Sequence of chain 1.A:
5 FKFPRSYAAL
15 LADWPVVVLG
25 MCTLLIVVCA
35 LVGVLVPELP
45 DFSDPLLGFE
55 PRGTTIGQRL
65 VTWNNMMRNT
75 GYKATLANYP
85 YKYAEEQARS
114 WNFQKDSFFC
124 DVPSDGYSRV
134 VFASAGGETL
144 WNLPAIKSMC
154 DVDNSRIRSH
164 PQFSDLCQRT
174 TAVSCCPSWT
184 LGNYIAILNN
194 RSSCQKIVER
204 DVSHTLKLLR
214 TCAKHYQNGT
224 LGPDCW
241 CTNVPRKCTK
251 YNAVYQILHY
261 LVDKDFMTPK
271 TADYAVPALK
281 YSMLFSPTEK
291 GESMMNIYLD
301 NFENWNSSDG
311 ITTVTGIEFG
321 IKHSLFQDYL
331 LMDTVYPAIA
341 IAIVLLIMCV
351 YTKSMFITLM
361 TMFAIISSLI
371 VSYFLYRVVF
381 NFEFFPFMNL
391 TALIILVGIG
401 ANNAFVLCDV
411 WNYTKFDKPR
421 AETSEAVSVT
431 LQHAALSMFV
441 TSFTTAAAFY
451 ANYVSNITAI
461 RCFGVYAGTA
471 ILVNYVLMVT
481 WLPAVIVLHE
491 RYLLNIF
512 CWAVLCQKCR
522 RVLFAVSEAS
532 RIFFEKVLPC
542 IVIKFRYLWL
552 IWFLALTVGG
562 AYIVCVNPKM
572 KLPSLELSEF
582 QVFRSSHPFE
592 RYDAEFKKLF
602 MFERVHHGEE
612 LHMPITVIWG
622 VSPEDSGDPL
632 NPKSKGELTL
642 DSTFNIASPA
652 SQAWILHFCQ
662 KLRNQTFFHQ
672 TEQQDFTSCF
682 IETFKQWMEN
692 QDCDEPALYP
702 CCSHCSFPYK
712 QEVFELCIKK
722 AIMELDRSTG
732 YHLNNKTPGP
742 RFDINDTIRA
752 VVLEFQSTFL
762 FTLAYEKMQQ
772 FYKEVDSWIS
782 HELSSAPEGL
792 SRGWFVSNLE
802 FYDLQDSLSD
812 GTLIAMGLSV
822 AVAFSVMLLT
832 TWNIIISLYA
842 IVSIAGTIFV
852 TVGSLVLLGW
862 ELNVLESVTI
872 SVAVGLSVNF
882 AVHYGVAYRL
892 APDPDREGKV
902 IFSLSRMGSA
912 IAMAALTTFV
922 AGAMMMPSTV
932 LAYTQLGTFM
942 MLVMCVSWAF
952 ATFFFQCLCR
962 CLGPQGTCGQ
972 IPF

A small-molecule ligand and the protein it binds are described below.
Small molecule (SMILES): CC(C)CCC[C@@H](C)[C@H]1CC[C@H]2[C@@H]3CC=C4C[C@@H](OC(=O)CCC(=O)O)CC[C@]4(C)[C@H]3CC[C@]12C

Binding-site contacts:
Ligand atom CBA contacts residue PHE850 of chain 1.A at 4.4 Å (hydrophobic).
Ligand atom CAJ contacts residue ILE849 of chain 1.A at 4.2 Å (hydrophobic).
Ligand atom CAN contacts residue ALA846 of chain 1.A at 3.9 Å (hydrophobic).
Ligand atom CAP contacts residue MET817 of chain 1.A at 4.4 Å (hydrophobic).
Ligand atom CAQ contacts residue ILE871 of chain 1.A at 3.9 Å (hydrophobic).
Ligand atom CAI contacts residue LEU863 of chain 1.A at 4.0 Å (hydrophobic).
Ligand atom CAV contacts residue MET571 of chain 1.A at 4.2 Å (hydrophobic).
Ligand atom OAW contacts residue LEU573 of chain 1.A at 3.1 Å.
Ligand atom CAM contacts residue MET571 of chain 1.A at 3.7 Å (hydrophobic).
Ligand atom CAJ contacts residue PHE850 of chain 1.A at 3.6 Å (hydrophobic).
Ligand atom CAO contacts residue ILE849 of chain 1.A at 4.2 Å (hydrophobic).
Ligand atom OAH contacts residue LYS572 of chain 1.A at 3.8 Å.
Ligand atom CAV contacts residue LEU863 of chain 1.A at 3.9 Å (hydrophobic).
Ligand atom CAN contacts residue PHE850 of chain 1.A at 3.9 Å (hydrophobic).
Ligand atom CAV contacts residue LEU573 of chain 1.A at 3.9 Å (hydrophobic).
Ligand atom CAA contacts residue ALA846 of chain 1.A at 3.7 Å (hydrophobic).
Ligand atom OAW contacts residue SER810 of chain 1.A at 4.3 Å.
Ligand atom CAA contacts residue PHE850 of chain 1.A at 4.3 Å (hydrophobic).
Ligand atom CBG contacts residue VAL565 of chain 1.A at 4.2 Å (hydrophobic).
Ligand atom CAP contacts residue ILE871 of chain 1.A at 4.3 Å (hydrophobic).
Ligand atom OAW contacts residue MET571 of chain 1.A at 4.4 Å.
Ligand atom CAL contacts residue LYS570 of chain 1.A at 4.0 Å.
Ligand atom CAO contacts residue MET817 of chain 1.A at 3.8 Å (hydrophobic).
Ligand atom CAY contacts residue LEU573 of chain 1.A at 3.4 Å (hydrophobic).
Ligand atom CAZ contacts residue LEU863 of chain 1.A at 4.3 Å (hydrophobic).
Ligand atom CAK contacts residue VAL565 of chain 1.A at 4.0 Å (hydrophobic).
Ligand atom CAE contacts residue LEU814 of chain 1.A at 4.2 Å (hydrophobic).
Ligand atom CAP contacts residue ILE849 of chain 1.A at 3.9 Å (hydrophobic).
Ligand atom CAK contacts residue MET571 of chain 1.A at 3.8 Å (hydrophobic).
Ligand atom CAM contacts residue LYS570 of chain 1.A at 3.7 Å.
Ligand atom CAD contacts residue LEU814 of chain 1.A at 4.3 Å (hydrophobic).
Ligand atom CBC contacts residue MET571 of chain 1.A at 3.9 Å (hydrophobic).
Ligand atom CBC contacts residue LEU573 of chain 1.A at 4.0 Å (hydrophobic).
Ligand atom OAG contacts residue LEU573 of chain 1.A at 3.5 Å.
Ligand atom OAG contacts residue TYR766 of chain 1.A at 4.0 Å.
Ligand atom CAM contacts residue LEU573 of chain 1.A at 4.3 Å (hydrophobic).
Ligand atom CBB contacts residue MET817 of chain 1.A at 4.0 Å (hydrophobic).
Ligand atom OAH contacts residue MET571 of chain 1.A at 4.1 Å.
Ligand atom CAI contacts residue MET571 of chain 1.A at 3.4 Å (hydrophobic).
Ligand atom OAH contacts residue LEU573 of chain 1.A at 3.4 Å (h-bond).